Sequence of chain 1.A:
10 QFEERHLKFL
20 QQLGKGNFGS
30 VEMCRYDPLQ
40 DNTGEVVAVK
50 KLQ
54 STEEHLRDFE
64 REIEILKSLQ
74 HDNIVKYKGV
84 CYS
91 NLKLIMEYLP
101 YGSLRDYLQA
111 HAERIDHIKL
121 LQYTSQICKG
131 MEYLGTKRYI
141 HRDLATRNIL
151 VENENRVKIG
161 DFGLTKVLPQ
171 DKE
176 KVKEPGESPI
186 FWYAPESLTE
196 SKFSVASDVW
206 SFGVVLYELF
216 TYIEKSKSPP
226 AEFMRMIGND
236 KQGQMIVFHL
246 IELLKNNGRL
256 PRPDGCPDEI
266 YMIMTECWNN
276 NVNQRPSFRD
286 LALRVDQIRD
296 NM

The small molecule below binds the protein below.
Small molecule (SMILES): NC(=O)c1cnc2[nH]ccc2c1NC1[C@@H]2CC3C[C@H]1CC(O)(C3)C2

Binding-site contacts:
Ligand atom C9 contacts residue LEU22 of chain 1.A at 3.9 Å (hydrophobic).
Ligand atom C1 contacts residue LEU150 of chain 1.A at 3.9 Å (hydrophobic).
Ligand atom O11 contacts residue MET96 of chain 1.A at 3.5 Å.
Ligand atom C8 contacts residue LEU22 of chain 1.A at 3.9 Å (hydrophobic).
Ligand atom N12 contacts residue VAL78 of chain 1.A at 3.5 Å.
Ligand atom C6 contacts residue LEU150 of chain 1.A at 4.1 Å (hydrophobic).
Ligand atom C8 contacts residue GLY102 of chain 1.A at 3.9 Å.
Ligand atom C2 contacts residue LEU150 of chain 1.A at 3.6 Å (hydrophobic).
Ligand atom N12 contacts residue LEU150 of chain 1.A at 3.8 Å.
Ligand atom C3 contacts residue LEU150 of chain 1.A at 3.9 Å (hydrophobic).
Ligand atom N7 contacts residue GLY102 of chain 1.A at 3.8 Å.
Ligand atom N12 contacts residue MET96 of chain 1.A at 4.0 Å.
Ligand atom N7 contacts residue TYR98 of chain 1.A at 3.7 Å.
Ligand atom N12 contacts residue ALA47 of chain 1.A at 3.8 Å.
Ligand atom C5 contacts residue LEU150 of chain 1.A at 3.8 Å (hydrophobic).
Ligand atom C10 contacts residue ALA47 of chain 1.A at 3.9 Å (hydrophobic).
Ligand atom C3 contacts residue TYR98 of chain 1.A at 4.0 Å (hydrophobic).
Ligand atom N7 contacts residue LEU22 of chain 1.A at 3.9 Å.
Ligand atom C6 contacts residue LEU22 of chain 1.A at 4.0 Å (hydrophobic).
Ligand atom C17 contacts residue LEU150 of chain 1.A at 3.6 Å (hydrophobic).
Ligand atom C14 contacts residue VAL30 of chain 1.A at 3.8 Å (hydrophobic).
Ligand atom N4 contacts residue LEU99 of chain 1.A at 3.2 Å (h-bond).
Ligand atom C5 contacts residue LEU22 of chain 1.A at 4.0 Å (hydrophobic).
Ligand atom C6 contacts residue LEU99 of chain 1.A at 3.8 Å (hydrophobic).
Ligand atom N4 contacts residue TYR98 of chain 1.A at 3.3 Å.
Ligand atom N12 contacts residue GLU97 of chain 1.A at 2.8 Å (salt-bridge).
Ligand atom C19 contacts residue VAL30 of chain 1.A at 3.8 Å (hydrophobic).
Ligand atom C21 contacts residue ASP161 of chain 1.A at 4.1 Å.
Ligand atom C3 contacts residue ALA47 of chain 1.A at 4.0 Å (hydrophobic).
Ligand atom C16 contacts residue ARG147 of chain 1.A at 4.1 Å.
Ligand atom C10 contacts residue GLU97 of chain 1.A at 4.0 Å.
Ligand atom C3 contacts residue LEU99 of chain 1.A at 3.5 Å (hydrophobic).
Ligand atom N7 contacts residue LEU99 of chain 1.A at 3.5 Å (h-bond).
Ligand atom C15 contacts residue GLY23 of chain 1.A at 3.8 Å.
Ligand atom N13 contacts residue VAL30 of chain 1.A at 4.0 Å.
Ligand atom C10 contacts residue LEU150 of chain 1.A at 3.7 Å (hydrophobic).
Ligand atom C3 contacts residue GLU97 of chain 1.A at 3.8 Å.
Ligand atom C2 contacts residue ALA47 of chain 1.A at 4.0 Å (hydrophobic).
Ligand atom C9 contacts residue LEU150 of chain 1.A at 4.1 Å (hydrophobic).
Ligand atom C6 contacts residue TYR98 of chain 1.A at 3.9 Å (hydrophobic).